Sequence of chain 3.A:
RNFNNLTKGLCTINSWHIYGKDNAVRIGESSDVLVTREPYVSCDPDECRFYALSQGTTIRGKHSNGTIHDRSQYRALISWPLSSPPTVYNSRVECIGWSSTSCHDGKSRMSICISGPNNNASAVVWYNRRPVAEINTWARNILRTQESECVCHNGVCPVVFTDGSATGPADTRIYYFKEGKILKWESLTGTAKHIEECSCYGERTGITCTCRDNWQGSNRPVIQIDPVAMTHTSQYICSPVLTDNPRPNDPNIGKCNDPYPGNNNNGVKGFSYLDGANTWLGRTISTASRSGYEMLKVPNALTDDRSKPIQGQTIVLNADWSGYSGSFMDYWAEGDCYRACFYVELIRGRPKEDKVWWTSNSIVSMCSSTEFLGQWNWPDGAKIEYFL

The small molecule below binds the protein below.
Small molecule (SMILES): CC(=O)N[C@@H]1[C@@H](O)[C@H](O)[C@@H](CO)O[C@H]1O

Binding-site contacts:
Ligand atom C1 contacts residue TRP366 of chain 3.A at 3.9 Å (hydrophobic).
Ligand atom C7 contacts residue TRP366 of chain 3.A at 4.1 Å (hydrophobic).
Ligand atom N2 contacts residue ASN74 of chain 3.A at 2.9 Å (h-bond).
Ligand atom O3 contacts residue TRP366 of chain 3.A at 4.4 Å.
Ligand atom C3 contacts residue ASN74 of chain 3.A at 3.8 Å.
Ligand atom O7 contacts residue ASN74 of chain 3.A at 3.7 Å.
Ligand atom O5 contacts residue ASN74 of chain 3.A at 2.4 Å (h-bond).
Ligand atom C5 contacts residue ASN74 of chain 3.A at 3.7 Å.
Ligand atom C2 contacts residue ASN74 of chain 3.A at 2.5 Å.
Ligand atom C2 contacts residue TRP366 of chain 3.A at 4.2 Å (hydrophobic).
Ligand atom C4 contacts residue ASN74 of chain 3.A at 4.2 Å.
Ligand atom O4 contacts residue TRP366 of chain 3.A at 4.2 Å.
Ligand atom C3 contacts residue TRP366 of chain 3.A at 3.9 Å (hydrophobic).
Ligand atom N2 contacts residue TRP366 of chain 3.A at 3.4 Å.
Ligand atom C7 contacts residue ASN74 of chain 3.A at 3.5 Å.
Ligand atom C8 contacts residue TRP366 of chain 3.A at 3.7 Å (hydrophobic).
Ligand atom C1 contacts residue ASN74 of chain 3.A at 1.4 Å.
Ligand atom C5 contacts residue TRP366 of chain 3.A at 4.2 Å (hydrophobic).